Binding-site contacts:
Ligand atom N contacts residue SER77 of chain 1.A at 3.0 Å (h-bond).
Ligand atom OXT contacts residue TYR84 of chain 1.A at 3.5 Å (h-bond).
Ligand atom CD contacts residue ASP156 of chain 1.A at 3.5 Å.
Ligand atom O contacts residue THR143 of chain 1.A at 2.8 Å (h-bond).
Ligand atom O contacts residue TYR159 of chain 1.A at 2.6 Å (h-bond).
Ligand atom N contacts residue TYR7 of chain 1.A at 3.1 Å (h-bond).
Ligand atom NH2 contacts residue GLU76 of chain 1.A at 3.5 Å (salt-bridge).
Ligand atom O contacts residue TYR84 of chain 1.A at 2.7 Å (h-bond).
Ligand atom NZ contacts residue ASP74 of chain 1.A at 3.0 Å (salt-bridge).
Ligand atom N contacts residue THR73 of chain 1.A at 3.5 Å.
Ligand atom NZ contacts residue ASP9 of chain 1.A at 2.9 Å (salt-bridge).
Ligand atom O contacts residue TYR7 of chain 1.A at 3.4 Å.
Ligand atom O contacts residue ILE66 of chain 1.A at 3.3 Å.
Ligand atom OXT contacts residue ASN80 of chain 1.A at 3.0 Å (h-bond).
Ligand atom CE contacts residue ASP74 of chain 1.A at 3.4 Å.
Ligand atom O contacts residue TRP147 of chain 1.A at 3.0 Å (h-bond).
Ligand atom CA contacts residue PHE67 of chain 1.A at 3.6 Å (hydrophobic).
Ligand atom N contacts residue ASN63 of chain 1.A at 2.9 Å (h-bond).
Ligand atom N contacts residue TYR99 of chain 1.A at 3.0 Å (h-bond).
Ligand atom CD contacts residue ASP9 of chain 1.A at 3.5 Å.
Ligand atom C contacts residue TYR7 of chain 1.A at 3.3 Å (hydrophobic).
Ligand atom O contacts residue ASN70 of chain 1.A at 3.0 Å (h-bond).
Ligand atom CD1 contacts residue SER77 of chain 1.A at 3.5 Å.
Ligand atom C contacts residue THR73 of chain 1.A at 3.5 Å.
Ligand atom CD contacts residue ASN80 of chain 1.A at 3.5 Å.
Ligand atom CA contacts residue ASN63 of chain 1.A at 3.4 Å.
Ligand atom CE contacts residue ASP156 of chain 1.A at 3.5 Å.
Ligand atom O contacts residue TRP147 of chain 1.A at 3.5 Å.
Ligand atom CE contacts residue SER97 of chain 1.A at 3.5 Å.
Ligand atom NE contacts residue GLU76 of chain 1.A at 3.3 Å (salt-bridge).
Ligand atom CE contacts residue TYR116 of chain 1.A at 3.4 Å (hydrophobic).
Ligand atom N contacts residue TYR171 of chain 1.A at 2.8 Å (h-bond).
Ligand atom C contacts residue TYR84 of chain 1.A at 3.5 Å (hydrophobic).
Ligand atom CA contacts residue SER77 of chain 1.A at 3.5 Å.
Ligand atom NZ contacts residue ASP156 of chain 1.A at 2.8 Å (salt-bridge).
Ligand atom CD contacts residue ASN70 of chain 1.A at 3.5 Å.
Ligand atom NZ contacts residue SER97 of chain 1.A at 2.8 Å (h-bond).
Ligand atom N contacts residue ASN70 of chain 1.A at 3.1 Å (h-bond).
Ligand atom CA contacts residue TYR7 of chain 1.A at 3.4 Å (hydrophobic).
Ligand atom CB contacts residue TYR99 of chain 1.A at 3.4 Å (hydrophobic).

The small molecule below binds the protein below.
Small molecule (SMILES): CC(C)C[C@H](NC(=O)[C@H](CCCN=C(N)N)NC(=O)[C@H](Cc1ccc(O)cc1)NC(=O)[C@H](CCCCN)NC(=O)[C@H](CCCCN)NC(=O)[C@H](CCCCN)NC(=O)CNC(=O)CN)C(=O)O

Sequence of chain 1.A:
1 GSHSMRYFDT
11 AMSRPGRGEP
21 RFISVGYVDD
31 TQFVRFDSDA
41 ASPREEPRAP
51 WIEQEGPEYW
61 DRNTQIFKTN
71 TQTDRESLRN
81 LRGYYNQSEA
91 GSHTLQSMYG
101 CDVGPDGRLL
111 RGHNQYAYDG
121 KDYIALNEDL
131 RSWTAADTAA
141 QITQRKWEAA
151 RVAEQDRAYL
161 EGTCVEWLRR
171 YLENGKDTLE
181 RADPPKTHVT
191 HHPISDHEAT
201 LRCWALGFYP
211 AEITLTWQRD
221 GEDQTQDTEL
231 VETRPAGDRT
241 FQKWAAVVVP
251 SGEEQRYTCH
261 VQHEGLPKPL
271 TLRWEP